The small molecule below binds the protein below.
Small molecule (SMILES): CC(=O)N[C@H]1[C@H](O[C@H]2[C@H](O)[C@@H](NC(C)=O)CO[C@@H]2CO)O[C@H](CO)[C@@H](O[C@@H]2O[C@H](CO)[C@@H](O)[C@H](O)[C@@H]2O)[C@@H]1O

Binding-site contacts:
Ligand atom O7 contacts residue ASN53 of chain 1.C at 3.3 Å (h-bond).
Ligand atom O6 contacts residue ASP56 of chain 1.C at 3.2 Å.
Ligand atom C5 contacts residue SER55 of chain 1.C at 4.2 Å.
Ligand atom N2 contacts residue ASN53 of chain 1.C at 3.1 Å (h-bond).
Ligand atom O6 contacts residue SER55 of chain 1.C at 2.8 Å (h-bond).
Ligand atom C6 contacts residue SER55 of chain 1.C at 4.1 Å.
Ligand atom C6 contacts residue ASP56 of chain 1.C at 4.2 Å.
Ligand atom C5 contacts residue ASN53 of chain 1.C at 3.6 Å.
Ligand atom C3 contacts residue ASN53 of chain 1.C at 3.8 Å.
Ligand atom O5 contacts residue SER55 of chain 1.C at 4.2 Å.
Ligand atom C2 contacts residue ASN53 of chain 1.C at 2.6 Å.
Ligand atom C1 contacts residue ASN53 of chain 1.C at 1.4 Å.
Ligand atom O5 contacts residue ASP56 of chain 1.C at 4.0 Å.
Ligand atom C4 contacts residue ASN53 of chain 1.C at 4.3 Å.
Ligand atom O5 contacts residue ASN53 of chain 1.C at 2.3 Å (h-bond).
Ligand atom C7 contacts residue ASN53 of chain 1.C at 3.4 Å.

Sequence of chain 1.C:
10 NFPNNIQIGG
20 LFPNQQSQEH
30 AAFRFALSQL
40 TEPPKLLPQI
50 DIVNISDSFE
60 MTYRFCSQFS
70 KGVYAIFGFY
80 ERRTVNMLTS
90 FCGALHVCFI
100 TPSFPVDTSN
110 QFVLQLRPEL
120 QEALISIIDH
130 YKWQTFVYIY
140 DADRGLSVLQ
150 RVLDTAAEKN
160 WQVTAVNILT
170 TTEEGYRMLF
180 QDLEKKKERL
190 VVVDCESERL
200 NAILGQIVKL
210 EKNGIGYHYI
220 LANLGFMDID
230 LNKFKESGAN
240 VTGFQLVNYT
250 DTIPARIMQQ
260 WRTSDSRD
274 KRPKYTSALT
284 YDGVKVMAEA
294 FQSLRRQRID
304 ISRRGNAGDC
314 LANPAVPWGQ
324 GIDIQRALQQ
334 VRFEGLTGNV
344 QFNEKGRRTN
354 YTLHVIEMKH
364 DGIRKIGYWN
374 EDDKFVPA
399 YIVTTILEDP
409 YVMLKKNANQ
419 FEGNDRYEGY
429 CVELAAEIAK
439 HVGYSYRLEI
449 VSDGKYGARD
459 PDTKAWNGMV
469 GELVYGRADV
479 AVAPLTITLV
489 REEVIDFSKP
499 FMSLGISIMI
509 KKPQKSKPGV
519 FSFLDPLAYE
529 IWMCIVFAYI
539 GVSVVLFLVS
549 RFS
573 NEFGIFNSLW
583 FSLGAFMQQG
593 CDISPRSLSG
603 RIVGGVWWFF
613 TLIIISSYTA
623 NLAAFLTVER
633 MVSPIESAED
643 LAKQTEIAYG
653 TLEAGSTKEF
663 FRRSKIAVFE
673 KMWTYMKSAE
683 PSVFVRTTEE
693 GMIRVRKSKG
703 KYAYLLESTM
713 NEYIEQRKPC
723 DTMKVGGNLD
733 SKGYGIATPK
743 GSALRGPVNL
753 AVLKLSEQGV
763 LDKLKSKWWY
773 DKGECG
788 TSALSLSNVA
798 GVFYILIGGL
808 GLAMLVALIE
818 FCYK